Binding-site contacts:
Ligand atom C22 contacts residue ALA59 of chain 1.B at 3.6 Å (hydrophobic).
Ligand atom C22 contacts residue LEU166 of chain 1.B at 3.8 Å (hydrophobic).
Ligand atom C16 contacts residue LEU166 of chain 1.B at 3.4 Å (hydrophobic).
Ligand atom N19 contacts residue LYS61 of chain 1.B at 3.5 Å.
Ligand atom C21 contacts residue ALA59 of chain 1.B at 3.4 Å (hydrophobic).
Ligand atom C3 contacts residue MET113 of chain 1.B at 3.0 Å (hydrophobic).
Ligand atom N5 contacts residue TYR112 of chain 1.B at 3.4 Å.
Ligand atom N15 contacts residue LEU166 of chain 1.B at 3.3 Å.
Ligand atom C22 contacts residue MET113 of chain 1.B at 3.9 Å (hydrophobic).
Ligand atom C13 contacts residue MET40 of chain 1.B at 3.7 Å (hydrophobic).
Ligand atom C18 contacts residue TYR110 of chain 1.B at 3.5 Å (hydrophobic).
Ligand atom C3 contacts residue TYR112 of chain 1.B at 3.3 Å (hydrophobic).
Ligand atom C4 contacts residue GLY116 of chain 1.B at 3.5 Å.
Ligand atom C24 contacts residue MET40 of chain 1.B at 3.5 Å (hydrophobic).
Ligand atom N2 contacts residue GLY116 of chain 1.B at 3.6 Å.
Ligand atom C3 contacts residue PRO114 of chain 1.B at 3.5 Å (hydrophobic).
Ligand atom C17 contacts residue TYR110 of chain 1.B at 3.6 Å (hydrophobic).
Ligand atom C4 contacts residue MET40 of chain 1.B at 3.8 Å (hydrophobic).
Ligand atom C4 contacts residue TYR112 of chain 1.B at 3.6 Å (hydrophobic).
Ligand atom C13 contacts residue GLY41 of chain 1.B at 3.6 Å.
Ligand atom C12 contacts residue GLY41 of chain 1.B at 3.7 Å.
Ligand atom C21 contacts residue VAL111 of chain 1.B at 3.4 Å (hydrophobic).
Ligand atom C20 contacts residue ALA59 of chain 1.B at 3.9 Å (hydrophobic).
Ligand atom N5 contacts residue MET113 of chain 1.B at 2.8 Å (h-bond).
Ligand atom C20 contacts residue LEU166 of chain 1.B at 3.7 Å (hydrophobic).
Ligand atom C24 contacts residue GLY116 of chain 1.B at 3.6 Å.
Ligand atom N23 contacts residue MET113 of chain 1.B at 3.0 Å (h-bond).
Ligand atom C3 contacts residue GLY116 of chain 1.B at 3.3 Å.
Ligand atom C21 contacts residue LEU166 of chain 1.B at 3.8 Å (hydrophobic).
Ligand atom C20 contacts residue TYR110 of chain 1.B at 3.5 Å (hydrophobic).
Ligand atom C11 contacts residue SER117 of chain 1.B at 3.9 Å.
Ligand atom C6 contacts residue MET113 of chain 1.B at 3.7 Å (hydrophobic).
Ligand atom N25 contacts residue MET40 of chain 1.B at 3.6 Å.
Ligand atom N25 contacts residue GLY116 of chain 1.B at 3.7 Å.
Ligand atom C1 contacts residue PRO114 of chain 1.B at 3.7 Å (hydrophobic).
Ligand atom C14 contacts residue LEU166 of chain 1.B at 3.5 Å (hydrophobic).
Ligand atom N2 contacts residue TYR112 of chain 1.B at 3.9 Å.
Ligand atom C4 contacts residue MET113 of chain 1.B at 3.2 Å (hydrophobic).
Ligand atom C12 contacts residue GLU42 of chain 1.B at 3.9 Å.
Ligand atom N19 contacts residue TYR110 of chain 1.B at 3.9 Å.

The small molecule below binds the protein below.
Small molecule (SMILES): Cn1cc(Nc2nc(NC3(C)CC3)c3nc(CC#N)ccc3n2)cn1

Sequence of chain 1.B:
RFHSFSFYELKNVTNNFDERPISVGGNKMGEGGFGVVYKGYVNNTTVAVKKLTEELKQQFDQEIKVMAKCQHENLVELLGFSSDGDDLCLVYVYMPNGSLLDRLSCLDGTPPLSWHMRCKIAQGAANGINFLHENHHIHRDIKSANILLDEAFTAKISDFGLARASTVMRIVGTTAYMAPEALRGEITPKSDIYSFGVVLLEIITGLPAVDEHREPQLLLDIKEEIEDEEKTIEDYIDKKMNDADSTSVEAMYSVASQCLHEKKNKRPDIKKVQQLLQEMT